Sequence of chain 1.C:
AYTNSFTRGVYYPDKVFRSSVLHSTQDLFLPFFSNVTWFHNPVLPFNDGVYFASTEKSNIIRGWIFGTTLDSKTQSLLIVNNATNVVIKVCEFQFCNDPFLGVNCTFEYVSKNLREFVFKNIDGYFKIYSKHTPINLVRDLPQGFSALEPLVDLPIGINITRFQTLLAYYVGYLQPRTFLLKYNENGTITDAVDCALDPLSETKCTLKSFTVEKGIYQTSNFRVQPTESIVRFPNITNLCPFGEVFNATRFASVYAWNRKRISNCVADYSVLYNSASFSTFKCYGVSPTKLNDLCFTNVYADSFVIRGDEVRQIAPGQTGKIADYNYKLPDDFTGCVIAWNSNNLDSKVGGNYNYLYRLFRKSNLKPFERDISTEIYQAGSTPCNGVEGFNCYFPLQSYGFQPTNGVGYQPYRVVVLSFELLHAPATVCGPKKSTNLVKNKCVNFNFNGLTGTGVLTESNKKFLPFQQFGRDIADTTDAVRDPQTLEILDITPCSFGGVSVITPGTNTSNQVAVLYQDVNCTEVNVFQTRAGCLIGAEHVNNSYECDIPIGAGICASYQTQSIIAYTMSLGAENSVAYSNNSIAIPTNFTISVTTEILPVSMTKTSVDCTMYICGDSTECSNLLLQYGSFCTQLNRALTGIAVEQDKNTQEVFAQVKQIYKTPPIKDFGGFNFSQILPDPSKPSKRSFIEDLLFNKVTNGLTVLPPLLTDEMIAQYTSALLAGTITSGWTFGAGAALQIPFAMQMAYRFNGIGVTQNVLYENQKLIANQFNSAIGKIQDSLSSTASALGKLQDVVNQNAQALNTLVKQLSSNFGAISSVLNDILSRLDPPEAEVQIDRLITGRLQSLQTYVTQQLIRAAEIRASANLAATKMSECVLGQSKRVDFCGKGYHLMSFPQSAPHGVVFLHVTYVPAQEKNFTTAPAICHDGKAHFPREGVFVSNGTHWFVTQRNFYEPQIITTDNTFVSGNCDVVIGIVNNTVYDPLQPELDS

Binding-site contacts:
Ligand atom O5 contacts residue ASN616 of chain 1.C at 2.4 Å (h-bond).
Ligand atom C3 contacts residue ASN616 of chain 1.C at 3.8 Å.
Ligand atom C5 contacts residue ASN616 of chain 1.C at 3.7 Å.
Ligand atom N2 contacts residue ASN616 of chain 1.C at 2.9 Å (h-bond).
Ligand atom C2 contacts residue ASN616 of chain 1.C at 2.5 Å.
Ligand atom C4 contacts residue ASN616 of chain 1.C at 4.2 Å.
Ligand atom C7 contacts residue ASN616 of chain 1.C at 3.2 Å.
Ligand atom O7 contacts residue ASN616 of chain 1.C at 3.2 Å (h-bond).
Ligand atom O5 contacts residue THR618 of chain 1.C at 4.2 Å.
Ligand atom C1 contacts residue ASN616 of chain 1.C at 1.4 Å.
Ligand atom C8 contacts residue ASN616 of chain 1.C at 4.4 Å.

A protein and the small-molecule ligand that binds it are described below.
Small molecule (SMILES): CC(=O)N[C@@H]1[C@@H](O)[C@H](O)[C@@H](CO)O[C@H]1O